This small molecule binds to this protein.
Small molecule (SMILES): Cc1ccc(S(=O)(=O)N[C@H]2CNC[C@@H](C(=O)NCC(c3ccccc3)c3ccccc3)C2)cc1

Binding-site contacts:
Ligand atom C13 contacts residue GLY40 of chain 1.A at 3.6 Å.
Ligand atom C17 contacts residue SER84 of chain 1.A at 3.7 Å.
Ligand atom C27 contacts residue TYR83 of chain 1.A at 3.5 Å (hydrophobic).
Ligand atom C26 contacts residue TYR83 of chain 1.A at 3.9 Å (hydrophobic).
Ligand atom C16 contacts residue ASP226 of chain 1.A at 3.8 Å.
Ligand atom C13 contacts residue ASP226 of chain 1.A at 3.3 Å.
Ligand atom C21 contacts residue THR85 of chain 1.A at 3.8 Å.
Ligand atom C2 contacts residue TYR83 of chain 1.A at 3.5 Å (hydrophobic).
Ligand atom C13 contacts residue ASP38 of chain 1.A at 3.4 Å.
Ligand atom C33 contacts residue PRO118 of chain 1.A at 3.7 Å (hydrophobic).
Ligand atom N14 contacts residue ASP38 of chain 1.A at 2.8 Å (salt-bridge).
Ligand atom C34 contacts residue THR85 of chain 1.A at 3.9 Å.
Ligand atom C7 contacts residue MET303 of chain 1.A at 3.6 Å (hydrophobic).
Ligand atom C22 contacts residue GLY228 of chain 1.A at 3.8 Å.
Ligand atom C34 contacts residue PHE124 of chain 1.A at 3.8 Å (hydrophobic).
Ligand atom C2 contacts residue SER84 of chain 1.A at 3.6 Å.
Ligand atom O19 contacts residue THR85 of chain 1.A at 3.7 Å.
Ligand atom N20 contacts residue SER84 of chain 1.A at 3.8 Å.
Ligand atom N14 contacts residue ASP226 of chain 1.A at 2.8 Å (salt-bridge).
Ligand atom C3 contacts residue TYR83 of chain 1.A at 3.5 Å (hydrophobic).
Ligand atom C15 contacts residue ASP226 of chain 1.A at 3.7 Å.
Ligand atom C6 contacts residue ILE305 of chain 1.A at 3.7 Å (hydrophobic).
Ligand atom C3 contacts residue SER84 of chain 1.A at 3.9 Å.
Ligand atom C18 contacts residue SER84 of chain 1.A at 3.2 Å.
Ligand atom C26 contacts residue VAL127 of chain 1.A at 3.4 Å (hydrophobic).
Ligand atom C25 contacts residue VAL127 of chain 1.A at 3.8 Å (hydrophobic).
Ligand atom C1 contacts residue TYR83 of chain 1.A at 3.5 Å (hydrophobic).
Ligand atom C24 contacts residue GLY228 of chain 1.A at 3.3 Å.
Ligand atom N20 contacts residue GLY228 of chain 1.A at 3.2 Å (h-bond).
Ligand atom C7 contacts residue SER84 of chain 1.A at 3.6 Å.
Ligand atom O19 contacts residue TYR83 of chain 1.A at 3.5 Å.
Ligand atom C15 contacts residue ASP38 of chain 1.A at 3.4 Å.
Ligand atom O19 contacts residue SER84 of chain 1.A at 2.8 Å (h-bond).
Ligand atom C31 contacts residue GLN19 of chain 1.A at 3.5 Å.
Ligand atom C15 contacts residue GLY228 of chain 1.A at 3.5 Å.
Ligand atom C2 contacts residue PRO306 of chain 1.A at 3.7 Å (hydrophobic).
Ligand atom O9 contacts residue ILE305 of chain 1.A at 3.6 Å.
Ligand atom C12 contacts residue ASP226 of chain 1.A at 3.4 Å.
Ligand atom C7 contacts residue PRO306 of chain 1.A at 3.6 Å (hydrophobic).
Ligand atom C6 contacts residue SER84 of chain 1.A at 3.8 Å.

Sequence of chain 1.A:
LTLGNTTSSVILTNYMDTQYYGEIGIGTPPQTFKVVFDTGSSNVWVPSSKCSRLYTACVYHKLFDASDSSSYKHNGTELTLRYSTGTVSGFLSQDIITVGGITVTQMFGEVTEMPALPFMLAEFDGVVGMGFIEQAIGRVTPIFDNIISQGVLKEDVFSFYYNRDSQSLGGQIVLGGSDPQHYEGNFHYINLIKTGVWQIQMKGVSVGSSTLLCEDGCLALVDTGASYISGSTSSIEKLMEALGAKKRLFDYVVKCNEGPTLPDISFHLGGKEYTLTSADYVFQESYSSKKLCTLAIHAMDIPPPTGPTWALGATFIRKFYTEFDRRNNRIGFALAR